Sequence of chain 1.E:
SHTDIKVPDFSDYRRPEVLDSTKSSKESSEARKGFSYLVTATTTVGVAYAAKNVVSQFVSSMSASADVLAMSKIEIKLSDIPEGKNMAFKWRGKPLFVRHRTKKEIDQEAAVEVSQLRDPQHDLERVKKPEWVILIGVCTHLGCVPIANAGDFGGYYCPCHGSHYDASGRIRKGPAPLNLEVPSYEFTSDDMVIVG

Binding-site contacts:
Ligand atom O7 contacts residue GLY142 of chain 1.M at 3.6 Å.
Ligand atom O1 contacts residue ILE146 of chain 1.M at 3.6 Å.
Ligand atom C8 contacts residue PRO270 of chain 1.M at 3.6 Å (hydrophobic).
Ligand atom O1 contacts residue PHE274 of chain 1.M at 3.9 Å.
Ligand atom O5 contacts residue HIS161 of chain 1.E at 3.1 Å (h-bond).
Ligand atom O5 contacts residue VAL145 of chain 1.M at 3.5 Å.
Ligand atom O14 contacts residue ALA125 of chain 1.M at 3.8 Å.
Ligand atom C5M contacts residue HIS161 of chain 1.E at 3.5 Å.
Ligand atom C7M contacts residue ILE268 of chain 1.M at 3.9 Å (hydrophobic).
Ligand atom C4A contacts residue PRO270 of chain 1.M at 3.7 Å (hydrophobic).
Ligand atom C5 contacts residue PRO270 of chain 1.M at 3.9 Å (hydrophobic).
Ligand atom O8 contacts residue PHE274 of chain 1.M at 3.7 Å.
Ligand atom O7 contacts residue GLU271 of chain 1.M at 3.5 Å (salt-bridge).
Ligand atom O4 contacts residue VAL145 of chain 1.M at 3.7 Å.
Ligand atom C5M contacts residue CYS160 of chain 1.E at 3.5 Å (hydrophobic).
Ligand atom C5M contacts residue VAL145 of chain 1.M at 3.6 Å (hydrophobic).
Ligand atom C22 contacts residue PHE274 of chain 1.M at 3.6 Å (hydrophobic).
Ligand atom C8A contacts residue ILE146 of chain 1.M at 3.9 Å (hydrophobic).
Ligand atom O8 contacts residue PRO270 of chain 1.M at 3.8 Å.
Ligand atom C19 contacts residue PHE128 of chain 1.M at 3.8 Å (hydrophobic).
Ligand atom C25 contacts residue LEU121 of chain 1.M at 3.5 Å (hydrophobic).
Ligand atom C5 contacts residue VAL145 of chain 1.M at 3.9 Å (hydrophobic).
Ligand atom C22 contacts residue ALA277 of chain 1.M at 3.9 Å (hydrophobic).
Ligand atom C21 contacts residue MET129 of chain 1.M at 3.7 Å (hydrophobic).
Ligand atom C15 contacts residue ILE146 of chain 1.M at 3.7 Å (hydrophobic).
Ligand atom C3M contacts residue LEU294 of chain 1.M at 3.8 Å (hydrophobic).
Ligand atom O5 contacts residue TYR278 of chain 1.M at 3.6 Å.
Ligand atom C8 contacts residue ILE146 of chain 1.M at 3.8 Å (hydrophobic).
Ligand atom C8 contacts residue GLU271 of chain 1.M at 3.6 Å.
Ligand atom O8 contacts residue ILE146 of chain 1.M at 3.6 Å.
Ligand atom O4 contacts residue HIS161 of chain 1.E at 2.8 Å (h-bond).
Ligand atom C7M contacts residue MET138 of chain 1.M at 3.6 Å (hydrophobic).
Ligand atom C24 contacts residue PHE128 of chain 1.M at 3.8 Å (hydrophobic).
Ligand atom C9 contacts residue PHE274 of chain 1.M at 3.8 Å (hydrophobic).
Ligand atom C7M contacts residue GLY142 of chain 1.M at 3.8 Å.
Ligand atom C4 contacts residue TYR278 of chain 1.M at 3.5 Å (hydrophobic).
Ligand atom O8 contacts residue GLU271 of chain 1.M at 2.5 Å (salt-bridge).
Ligand atom C8A contacts residue PRO270 of chain 1.M at 3.7 Å (hydrophobic).
Ligand atom O4 contacts residue TYR278 of chain 1.M at 3.2 Å.
Ligand atom C18 contacts residue PHE128 of chain 1.M at 3.8 Å (hydrophobic).

Sequence of chain 1.M:
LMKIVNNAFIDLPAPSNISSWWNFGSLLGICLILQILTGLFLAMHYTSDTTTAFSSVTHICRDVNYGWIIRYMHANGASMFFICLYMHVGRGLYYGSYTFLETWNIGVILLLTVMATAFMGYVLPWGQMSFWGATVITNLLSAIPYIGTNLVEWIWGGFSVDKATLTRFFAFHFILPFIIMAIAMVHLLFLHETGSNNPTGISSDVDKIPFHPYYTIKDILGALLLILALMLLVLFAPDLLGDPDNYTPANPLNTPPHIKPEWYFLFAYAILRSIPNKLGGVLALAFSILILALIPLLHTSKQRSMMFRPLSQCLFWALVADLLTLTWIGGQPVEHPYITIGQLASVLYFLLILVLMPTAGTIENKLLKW

A protein and the small-molecule ligand that binds it are described below.
Small molecule (SMILES): C/C=C(C)/C=C/C=C[C@H](OC)[C@@H](C)[C@@H](OC)[C@@H](C)CCc1oc2c(O)c(OC)cc(OC)c2c(=O)c1C